Sequence of chain 1.B:
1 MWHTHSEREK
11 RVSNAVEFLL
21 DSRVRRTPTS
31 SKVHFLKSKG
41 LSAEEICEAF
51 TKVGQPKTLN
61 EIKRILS

This small molecule binds to this protein.
Small molecule (SMILES): COc1ccc(CN2CCc3c(c(C(=O)N[C@@H](CC(=O)O)c4ccccc4)nn3CCO)C2)c2ccccc12

Binding-site contacts:
Ligand atom C4 contacts residue PHE18 of chain 1.B at 3.5 Å (hydrophobic).
Ligand atom C5 contacts residue PHE18 of chain 1.B at 3.8 Å (hydrophobic).
Ligand atom C7 contacts residue VAL24 of chain 1.B at 3.9 Å (hydrophobic).
Ligand atom C34 contacts residue ASN14 of chain 1.B at 3.8 Å.
Ligand atom C1 contacts residue PHE35 of chain 1.B at 3.6 Å (hydrophobic).
Ligand atom C21 contacts residue PHE18 of chain 1.B at 3.9 Å (hydrophobic).
Ligand atom C35 contacts residue LEU36 of chain 1.B at 3.5 Å (hydrophobic).
Ligand atom C4 contacts residue PHE35 of chain 1.B at 3.7 Å (hydrophobic).
Ligand atom O27 contacts residue LYS39 of chain 1.B at 3.8 Å.
Ligand atom O2 contacts residue PHE18 of chain 1.B at 3.9 Å.
Ligand atom C33 contacts residue ASN14 of chain 1.B at 3.6 Å.
Ligand atom C34 contacts residue ALA15 of chain 1.B at 3.9 Å (hydrophobic).
Ligand atom C3 contacts residue PHE18 of chain 1.B at 3.7 Å (hydrophobic).
Ligand atom C8 contacts residue THR27 of chain 1.B at 3.4 Å.
Ligand atom C8 contacts residue VAL24 of chain 1.B at 3.9 Å (hydrophobic).
Ligand atom O2 contacts residue THR27 of chain 1.B at 3.9 Å.
Ligand atom C33 contacts residue LYS39 of chain 1.B at 3.6 Å.
Ligand atom C17 contacts residue VAL24 of chain 1.B at 3.6 Å (hydrophobic).
Ligand atom C32 contacts residue ASN14 of chain 1.B at 3.6 Å.
Ligand atom C34 contacts residue LEU36 of chain 1.B at 3.8 Å (hydrophobic).
Ligand atom O27 contacts residue PHE35 of chain 1.B at 3.5 Å.
Ligand atom C35 contacts residue ALA15 of chain 1.B at 3.7 Å (hydrophobic).
Ligand atom C19 contacts residue PHE18 of chain 1.B at 3.9 Å (hydrophobic).
Ligand atom C21 contacts residue GLU17 of chain 1.B at 3.8 Å.
Ligand atom C34 contacts residue LEU41 of chain 1.B at 3.8 Å (hydrophobic).
Ligand atom C18 contacts residue ARG23 of chain 1.B at 3.6 Å.
Ligand atom C7 contacts residue THR27 of chain 1.B at 3.1 Å.
Ligand atom C5 contacts residue PHE35 of chain 1.B at 3.9 Å (hydrophobic).
Ligand atom C10 contacts residue ARG23 of chain 1.B at 3.7 Å.
Ligand atom C36 contacts residue ASN14 of chain 1.B at 3.7 Å.
Ligand atom C31 contacts residue ASN14 of chain 1.B at 3.8 Å.
Ligand atom C8 contacts residue ARG23 of chain 1.B at 3.9 Å.
Ligand atom C34 contacts residue LYS39 of chain 1.B at 3.8 Å.
Ligand atom C16 contacts residue PHE18 of chain 1.B at 3.7 Å (hydrophobic).
Ligand atom C18 contacts residue ASP21 of chain 1.B at 3.8 Å.
Ligand atom C1 contacts residue SER31 of chain 1.B at 3.9 Å.
Ligand atom C17 contacts residue ARG23 of chain 1.B at 3.8 Å.
Ligand atom C6 contacts residue VAL24 of chain 1.B at 3.9 Å (hydrophobic).
Ligand atom C9 contacts residue ARG23 of chain 1.B at 3.8 Å.
Ligand atom C35 contacts residue ASN14 of chain 1.B at 3.6 Å.